This small molecule binds to this protein.
Small molecule (SMILES): CC(=O)N[C@H]1[C@H](O[C@H]2[C@H](O)[C@@H](NC(C)=O)CO[C@@H]2CO)O[C@H](CO)[C@@H](O)[C@@H]1O

Sequence of chain 33.BA:
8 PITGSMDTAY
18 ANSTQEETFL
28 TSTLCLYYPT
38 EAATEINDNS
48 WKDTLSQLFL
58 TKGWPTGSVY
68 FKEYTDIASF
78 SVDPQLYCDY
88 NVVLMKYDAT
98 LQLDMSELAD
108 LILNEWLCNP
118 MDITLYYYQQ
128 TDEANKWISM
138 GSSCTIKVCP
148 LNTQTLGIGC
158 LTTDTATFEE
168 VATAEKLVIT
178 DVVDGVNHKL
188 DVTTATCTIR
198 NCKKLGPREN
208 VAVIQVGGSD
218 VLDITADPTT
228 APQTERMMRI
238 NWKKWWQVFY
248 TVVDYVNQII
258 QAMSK

Binding-site contacts:
Ligand atom C8 contacts residue TYR17 of chain 33.BA at 4.4 Å (hydrophobic).
Ligand atom C3 contacts residue ASN19 of chain 33.BA at 4.0 Å.
Ligand atom O5 contacts residue ASN19 of chain 33.BA at 2.5 Å (h-bond).
Ligand atom N2 contacts residue ASN19 of chain 33.BA at 3.2 Å (h-bond).
Ligand atom C2 contacts residue ASN19 of chain 33.BA at 2.9 Å.
Ligand atom C7 contacts residue ASN19 of chain 33.BA at 3.8 Å.
Ligand atom C4 contacts residue ASN19 of chain 33.BA at 4.4 Å.
Ligand atom C1 contacts residue ASN19 of chain 33.BA at 1.6 Å.
Ligand atom C5 contacts residue ASN19 of chain 33.BA at 3.5 Å.
Ligand atom O7 contacts residue ASN19 of chain 33.BA at 4.2 Å.